The protein below binds the small molecule below.
Small molecule (SMILES): CC(=O)N(C)[C@H](C(=O)N1C[C@H](C)C[C@H]1C(=O)N(C)[C@@H]1C(=O)N[C@@H](CC(C)C)C(=O)N2C[C@H](C)C[C@H]2C(=O)N[C@@H](CC(C)C)C(=O)N(C)[C@@H](C(C)C)C(=O)N2C[C@H](C3CCCCC3)C[C@H]2C(=O)N(C)[C@H](CC(C)C)C(=O)NCC(=O)O[C@@H]1C)C(C)C

Binding-site contacts:
Ligand atom CD contacts residue PRO401 of chain 1.A at 3.7 Å (hydrophobic).
Ligand atom O contacts residue LEU268 of chain 1.A at 3.7 Å.
Ligand atom CD2 contacts residue THR185 of chain 1.A at 3.8 Å.
Ligand atom CG contacts residue PRO401 of chain 1.A at 3.4 Å (hydrophobic).
Ligand atom CG2 contacts residue PHE188 of chain 1.A at 3.7 Å (hydrophobic).
Ligand atom C contacts residue ARG187 of chain 1.A at 3.6 Å.
Ligand atom O contacts residue ARG187 of chain 1.A at 2.9 Å (salt-bridge).
Ligand atom CG2 contacts residue ARG187 of chain 1.A at 3.8 Å.
Ligand atom CB contacts residue ARG187 of chain 1.A at 3.4 Å.
Ligand atom O contacts residue VAL402 of chain 1.A at 3.6 Å.
Ligand atom CH3 contacts residue ARG403 of chain 1.A at 3.5 Å.
Ligand atom N contacts residue ARG187 of chain 1.A at 2.8 Å (salt-bridge).
Ligand atom C contacts residue ARG403 of chain 1.A at 3.7 Å.
Ligand atom CD1 contacts residue THR185 of chain 1.A at 3.8 Å.
Ligand atom N contacts residue LEU268 of chain 1.A at 3.8 Å.
Ligand atom O contacts residue LYS264 of chain 1.A at 3.5 Å (salt-bridge).
Ligand atom O contacts residue ARG403 of chain 1.A at 2.9 Å (salt-bridge).
Ligand atom CA contacts residue ARG187 of chain 1.A at 3.5 Å.
Ligand atom C5 contacts residue GLU261 of chain 1.A at 3.4 Å.
Ligand atom CD2 contacts residue ARG189 of chain 1.A at 3.5 Å.
Ligand atom CE contacts residue PRO401 of chain 1.A at 3.7 Å (hydrophobic).
Ligand atom CN contacts residue LYS264 of chain 1.A at 3.3 Å.
Ligand atom CG1 contacts residue PHE188 of chain 1.A at 3.8 Å (hydrophobic).
Ligand atom CB contacts residue ARG187 of chain 1.A at 3.3 Å.
Ligand atom C contacts residue MET400 of chain 1.A at 3.8 Å (hydrophobic).
Ligand atom CD1 contacts residue MET400 of chain 1.A at 3.5 Å (hydrophobic).
Ligand atom CA contacts residue MET400 of chain 1.A at 3.8 Å (hydrophobic).
Ligand atom CN contacts residue GLN267 of chain 1.A at 3.6 Å.
Ligand atom C contacts residue LEU268 of chain 1.A at 3.8 Å (hydrophobic).
Ligand atom O contacts residue PRO263 of chain 1.A at 3.7 Å.
Ligand atom CD2 contacts residue PHE188 of chain 1.A at 3.7 Å (hydrophobic).
Ligand atom CB contacts residue GLN267 of chain 1.A at 3.8 Å.
Ligand atom CD1 contacts residue ARG187 of chain 1.A at 3.8 Å.
Ligand atom O contacts residue MET400 of chain 1.A at 3.3 Å.
Ligand atom O contacts residue ARG187 of chain 1.A at 3.4 Å (salt-bridge).
Ligand atom CD2 contacts residue LEU190 of chain 1.A at 3.7 Å (hydrophobic).
Ligand atom CE contacts residue ARG403 of chain 1.A at 3.6 Å.
Ligand atom CA contacts residue ARG187 of chain 1.A at 3.7 Å.
Ligand atom O contacts residue MET400 of chain 1.A at 3.6 Å.
Ligand atom O contacts residue PHE188 of chain 1.A at 3.6 Å.

Sequence of chain 1.A:
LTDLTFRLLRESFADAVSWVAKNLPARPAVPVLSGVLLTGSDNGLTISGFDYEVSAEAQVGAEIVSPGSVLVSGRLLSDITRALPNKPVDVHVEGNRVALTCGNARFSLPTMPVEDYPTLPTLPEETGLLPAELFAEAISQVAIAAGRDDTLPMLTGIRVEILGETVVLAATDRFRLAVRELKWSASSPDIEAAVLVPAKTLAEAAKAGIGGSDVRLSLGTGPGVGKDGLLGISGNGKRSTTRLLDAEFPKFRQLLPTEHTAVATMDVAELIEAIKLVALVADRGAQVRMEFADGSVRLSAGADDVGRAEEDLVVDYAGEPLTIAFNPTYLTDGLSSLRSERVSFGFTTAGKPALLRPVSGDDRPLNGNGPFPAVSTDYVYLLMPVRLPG